Binding-site contacts:
Ligand atom N7 contacts residue GLY408 of chain 1.F at 3.3 Å.
Ligand atom O2A contacts residue THR252 of chain 1.F at 3.2 Å (h-bond).
Ligand atom O2B contacts residue GLY250 of chain 1.F at 2.8 Å (h-bond).
Ligand atom O2A contacts residue LYS251 of chain 1.F at 3.6 Å (salt-bridge).
Ligand atom N6 contacts residue THR249 of chain 1.F at 3.2 Å (h-bond).
Ligand atom PB contacts residue LYS251 of chain 1.F at 3.5 Å.
Ligand atom O2B contacts residue LYS251 of chain 1.F at 2.7 Å (salt-bridge).
Ligand atom O3G contacts residue LYS251 of chain 1.F at 2.7 Å (salt-bridge).
Ligand atom PG contacts residue LYS251 of chain 1.F at 3.5 Å.
Ligand atom C4' contacts residue PHE360 of chain 1.A at 3.6 Å (hydrophobic).
Ligand atom PB contacts residue MG1 of chain 1.R at 3.1 Å.
Ligand atom C8 contacts residue ALA409 of chain 1.F at 3.3 Å (hydrophobic).
Ligand atom O3G contacts residue ASN348 of chain 1.F at 3.0 Å (h-bond).
Ligand atom N1 contacts residue ILE380 of chain 1.F at 3.4 Å.
Ligand atom N9 contacts residue GLY408 of chain 1.F at 3.6 Å.
Ligand atom N6 contacts residue GLY207 of chain 1.F at 2.9 Å (h-bond).
Ligand atom O2B contacts residue THR249 of chain 1.F at 3.2 Å (h-bond).
Ligand atom N3 contacts residue LEU253 of chain 1.F at 3.5 Å.
Ligand atom C5' contacts residue PHE360 of chain 1.A at 3.5 Å (hydrophobic).
Ligand atom PG contacts residue MG1 of chain 1.R at 2.8 Å.
Ligand atom O2A contacts residue GLY250 of chain 1.F at 3.3 Å.
Ligand atom O1B contacts residue THR252 of chain 1.F at 2.6 Å (h-bond).
Ligand atom S1G contacts residue ARG359 of chain 1.A at 3.3 Å.
Ligand atom O3B contacts residue MG1 of chain 1.R at 3.3 Å.
Ligand atom N6 contacts residue ILE206 of chain 1.F at 3.2 Å.
Ligand atom N1 contacts residue GLY207 of chain 1.F at 2.9 Å (h-bond).
Ligand atom O2' contacts residue HIS384 of chain 1.F at 2.9 Å (h-bond).
Ligand atom O4' contacts residue ALA409 of chain 1.F at 3.2 Å.
Ligand atom O3B contacts residue LYS251 of chain 1.F at 3.1 Å (salt-bridge).
Ligand atom O2G contacts residue MG1 of chain 1.R at 1.7 Å.
Ligand atom N7 contacts residue THR249 of chain 1.F at 3.2 Å (h-bond).
Ligand atom N7 contacts residue GLY250 of chain 1.F at 3.4 Å.
Ligand atom C8 contacts residue GLY248 of chain 1.F at 3.5 Å.
Ligand atom O3B contacts residue GLY248 of chain 1.F at 2.9 Å (h-bond).
Ligand atom C2 contacts residue ASP205 of chain 1.F at 3.3 Å.
Ligand atom O1B contacts residue MG1 of chain 1.R at 1.9 Å.
Ligand atom O2A contacts residue LEU253 of chain 1.F at 2.9 Å (h-bond).
Ligand atom S1G contacts residue ASN348 of chain 1.F at 3.4 Å (h-bond).
Ligand atom C8 contacts residue GLY408 of chain 1.F at 3.4 Å.
Ligand atom O3A contacts residue GLY248 of chain 1.F at 3.4 Å.

Sequence of chain 1.F:
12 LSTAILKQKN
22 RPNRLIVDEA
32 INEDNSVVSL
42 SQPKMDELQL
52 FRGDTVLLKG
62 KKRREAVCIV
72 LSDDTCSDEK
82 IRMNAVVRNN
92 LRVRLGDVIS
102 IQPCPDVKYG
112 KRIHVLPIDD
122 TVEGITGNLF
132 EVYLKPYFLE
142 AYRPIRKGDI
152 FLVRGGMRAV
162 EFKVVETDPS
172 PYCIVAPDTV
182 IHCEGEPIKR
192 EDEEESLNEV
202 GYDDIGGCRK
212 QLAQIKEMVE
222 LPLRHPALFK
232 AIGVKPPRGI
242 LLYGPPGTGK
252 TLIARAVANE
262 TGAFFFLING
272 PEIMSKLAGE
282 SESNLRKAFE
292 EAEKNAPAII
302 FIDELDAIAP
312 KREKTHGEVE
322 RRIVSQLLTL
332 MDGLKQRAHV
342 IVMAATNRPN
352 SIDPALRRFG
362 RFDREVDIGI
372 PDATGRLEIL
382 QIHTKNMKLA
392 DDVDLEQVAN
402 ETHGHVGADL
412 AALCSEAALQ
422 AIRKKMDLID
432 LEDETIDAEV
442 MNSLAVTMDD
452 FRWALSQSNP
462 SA

The small molecule below binds the protein below.
Small molecule (SMILES): Nc1ncnc2c1ncn2[C@@H]1O[C@H](COP(=O)(O)OP(=O)(O)OP(O)(O)=S)[C@@H](O)[C@H]1O

Sequence of chain 1.A:
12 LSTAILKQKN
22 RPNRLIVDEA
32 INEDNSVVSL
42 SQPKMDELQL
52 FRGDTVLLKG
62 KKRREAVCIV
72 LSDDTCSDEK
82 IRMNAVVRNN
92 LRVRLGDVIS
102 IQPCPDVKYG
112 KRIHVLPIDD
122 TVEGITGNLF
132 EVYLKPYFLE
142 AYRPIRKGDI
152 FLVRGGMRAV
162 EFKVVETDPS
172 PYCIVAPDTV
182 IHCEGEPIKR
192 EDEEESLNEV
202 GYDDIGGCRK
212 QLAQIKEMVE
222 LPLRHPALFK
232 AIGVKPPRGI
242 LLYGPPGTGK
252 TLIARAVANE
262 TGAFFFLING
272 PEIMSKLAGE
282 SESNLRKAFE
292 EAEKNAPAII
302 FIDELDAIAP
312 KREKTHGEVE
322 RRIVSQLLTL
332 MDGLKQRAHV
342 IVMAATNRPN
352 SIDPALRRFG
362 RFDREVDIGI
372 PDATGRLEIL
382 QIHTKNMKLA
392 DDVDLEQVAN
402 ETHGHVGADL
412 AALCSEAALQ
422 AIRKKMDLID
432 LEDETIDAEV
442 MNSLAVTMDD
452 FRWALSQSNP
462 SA